Sequence of chain 1.A:
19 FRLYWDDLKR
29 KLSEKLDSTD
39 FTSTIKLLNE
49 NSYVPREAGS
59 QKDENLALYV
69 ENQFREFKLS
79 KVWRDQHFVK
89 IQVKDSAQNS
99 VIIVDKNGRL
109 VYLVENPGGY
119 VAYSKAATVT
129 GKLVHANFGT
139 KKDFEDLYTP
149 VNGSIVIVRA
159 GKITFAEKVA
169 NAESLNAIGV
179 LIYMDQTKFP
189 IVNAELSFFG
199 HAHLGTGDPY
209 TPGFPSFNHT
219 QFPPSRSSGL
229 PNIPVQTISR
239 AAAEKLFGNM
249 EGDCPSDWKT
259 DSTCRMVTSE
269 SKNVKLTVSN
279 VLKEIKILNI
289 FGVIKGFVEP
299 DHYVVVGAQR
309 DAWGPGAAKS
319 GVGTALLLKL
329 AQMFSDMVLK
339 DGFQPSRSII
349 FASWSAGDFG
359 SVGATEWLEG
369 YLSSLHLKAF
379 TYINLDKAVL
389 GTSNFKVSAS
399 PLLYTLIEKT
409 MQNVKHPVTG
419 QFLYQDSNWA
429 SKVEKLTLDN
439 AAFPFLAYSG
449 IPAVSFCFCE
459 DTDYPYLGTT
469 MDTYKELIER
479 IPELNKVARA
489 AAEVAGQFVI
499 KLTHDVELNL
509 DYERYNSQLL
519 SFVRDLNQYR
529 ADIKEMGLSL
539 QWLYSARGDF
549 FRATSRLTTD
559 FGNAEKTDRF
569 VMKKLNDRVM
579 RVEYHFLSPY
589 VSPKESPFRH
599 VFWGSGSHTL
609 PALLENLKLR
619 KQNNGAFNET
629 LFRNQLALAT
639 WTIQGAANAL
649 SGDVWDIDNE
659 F

The small molecule below binds the protein below.
Small molecule (SMILES): CC(=O)N[C@H]1[C@H](O[C@H]2[C@H](O)[C@@H](NC(C)=O)CO[C@@H]2CO)O[C@H](CO)[C@@H](O)[C@@H]1O

Binding-site contacts:
Ligand atom C7 contacts residue ASN626 of chain 1.A at 3.3 Å.
Ligand atom O5 contacts residue ASN626 of chain 1.A at 2.4 Å (h-bond).
Ligand atom C5 contacts residue ASN626 of chain 1.A at 3.7 Å.
Ligand atom O5 contacts residue LEU629 of chain 1.A at 4.0 Å.
Ligand atom O6 contacts residue THR628 of chain 1.A at 4.3 Å.
Ligand atom C3 contacts residue ASN626 of chain 1.A at 3.8 Å.
Ligand atom C6 contacts residue LEU629 of chain 1.A at 4.2 Å (hydrophobic).
Ligand atom C2 contacts residue ASN626 of chain 1.A at 2.6 Å.
Ligand atom C4 contacts residue ASN626 of chain 1.A at 4.3 Å.
Ligand atom N2 contacts residue ASN626 of chain 1.A at 2.9 Å (h-bond).
Ligand atom C8 contacts residue ASN626 of chain 1.A at 4.4 Å.
Ligand atom O7 contacts residue ASN626 of chain 1.A at 3.3 Å (h-bond).
Ligand atom C1 contacts residue ASN626 of chain 1.A at 1.5 Å.
Ligand atom O6 contacts residue LEU629 of chain 1.A at 3.3 Å.